Sequence of chain 3.A:
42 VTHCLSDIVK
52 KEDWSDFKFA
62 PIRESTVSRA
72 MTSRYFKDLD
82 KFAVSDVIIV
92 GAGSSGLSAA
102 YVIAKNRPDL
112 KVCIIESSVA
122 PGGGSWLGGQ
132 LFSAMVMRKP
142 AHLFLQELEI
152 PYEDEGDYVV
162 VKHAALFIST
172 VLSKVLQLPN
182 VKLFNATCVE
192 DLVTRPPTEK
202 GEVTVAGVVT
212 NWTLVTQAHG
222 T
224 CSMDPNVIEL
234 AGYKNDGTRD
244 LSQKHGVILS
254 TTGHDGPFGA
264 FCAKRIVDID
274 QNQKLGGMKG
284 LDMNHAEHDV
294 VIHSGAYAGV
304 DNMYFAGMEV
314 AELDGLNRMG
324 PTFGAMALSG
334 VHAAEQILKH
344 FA

Sequence of chain 1.A:
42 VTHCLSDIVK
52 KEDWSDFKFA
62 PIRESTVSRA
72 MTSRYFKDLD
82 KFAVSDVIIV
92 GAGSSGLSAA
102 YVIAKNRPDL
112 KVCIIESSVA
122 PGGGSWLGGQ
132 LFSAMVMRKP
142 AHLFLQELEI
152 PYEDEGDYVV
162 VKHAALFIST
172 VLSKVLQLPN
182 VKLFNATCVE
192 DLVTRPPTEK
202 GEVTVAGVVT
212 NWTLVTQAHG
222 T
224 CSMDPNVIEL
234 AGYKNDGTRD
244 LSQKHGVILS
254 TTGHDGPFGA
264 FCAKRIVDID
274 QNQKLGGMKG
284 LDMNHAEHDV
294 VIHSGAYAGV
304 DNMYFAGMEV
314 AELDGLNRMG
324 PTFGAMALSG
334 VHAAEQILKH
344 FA

This small molecule binds to this protein.
Small molecule (SMILES): C[C@H](/N=C/C(=O)O)C(=O)[C@H](O)COP(=O)(O)OP(=O)(O)OC[C@H]1O[C@@H](n2cnc3c(N)ncnc32)[C@H](O)[C@@H]1O

Binding-site contacts:
Ligand atom O9 contacts residue MET322 of chain 1.A at 3.5 Å (h-bond).
Ligand atom C4 contacts residue ASP227 of chain 3.A at 3.0 Å.
Ligand atom C13 contacts residue SER118 of chain 1.A at 3.2 Å.
Ligand atom N1 contacts residue GLY323 of chain 1.A at 3.2 Å (h-bond).
Ligand atom O3 contacts residue GLY256 of chain 1.A at 3.4 Å.
Ligand atom O1 contacts residue GLY125 of chain 1.A at 2.9 Å (h-bond).
Ligand atom O6 contacts residue SER95 of chain 1.A at 3.3 Å (h-bond).
Ligand atom C5 contacts residue GLY323 of chain 1.A at 3.4 Å.
Ligand atom O7 contacts residue PHE326 of chain 1.A at 3.4 Å.
Ligand atom N1 contacts residue ASP227 of chain 3.A at 2.8 Å (salt-bridge).
Ligand atom N5 contacts residue VAL190 of chain 1.A at 2.8 Å (h-bond).
Ligand atom O11 contacts residue GLY94 of chain 1.A at 3.5 Å.
Ligand atom O13 contacts residue SER118 of chain 1.A at 3.2 Å (h-bond).
Ligand atom O10 contacts residue PRO228 of chain 3.A at 3.5 Å.
Ligand atom C6 contacts residue GLY323 of chain 1.A at 3.3 Å.
Ligand atom O4 contacts residue GLY310 of chain 1.A at 3.5 Å.
Ligand atom O10 contacts residue ARG321 of chain 1.A at 2.8 Å (salt-bridge).
Ligand atom O12 contacts residue GLY124 of chain 1.A at 3.2 Å.
Ligand atom C11 contacts residue GLU117 of chain 1.A at 3.5 Å.
Ligand atom C12 contacts residue GLU117 of chain 1.A at 3.4 Å.
Ligand atom O14 contacts residue GLY92 of chain 1.A at 3.1 Å.
Ligand atom O5 contacts residue SER96 of chain 1.A at 2.7 Å (h-bond).
Ligand atom C7 contacts residue GLY323 of chain 1.A at 3.3 Å.
Ligand atom O13 contacts residue GLU117 of chain 1.A at 2.5 Å (salt-bridge).
Ligand atom N6 contacts residue PHE261 of chain 1.A at 3.1 Å (h-bond).
Ligand atom N2 contacts residue SER118 of chain 1.A at 3.4 Å (h-bond).
Ligand atom C14 contacts residue SER118 of chain 1.A at 3.4 Å.
Ligand atom O12 contacts residue GLU117 of chain 1.A at 2.8 Å (salt-bridge).
Ligand atom C8 contacts residue THR254 of chain 1.A at 3.5 Å.
Ligand atom N3 contacts residue SER118 of chain 1.A at 3.1 Å (h-bond).
Ligand atom O5 contacts residue SER95 of chain 1.A at 3.5 Å (h-bond).
Ligand atom O6 contacts residue MET329 of chain 1.A at 3.4 Å (h-bond).
Ligand atom O13 contacts residue SER119 of chain 1.A at 3.4 Å (h-bond).
Ligand atom O8 contacts residue HIS257 of chain 1.A at 3.5 Å.
Ligand atom N4 contacts residue VAL190 of chain 1.A at 2.9 Å (h-bond).
Ligand atom C5 contacts residue THR325 of chain 1.A at 3.3 Å.
Ligand atom O9 contacts residue ARG321 of chain 1.A at 2.8 Å (salt-bridge).
Ligand atom O4 contacts residue MET311 of chain 1.A at 2.8 Å (h-bond).
Ligand atom C7 contacts residue ARG321 of chain 1.A at 3.5 Å.
Ligand atom O9 contacts residue GLY323 of chain 1.A at 3.0 Å (h-bond).